The small molecule below binds the protein below.
Small molecule (SMILES): CC(=O)N[C@@H]1[C@@H](O)[C@H](O)[C@@H](CO)O[C@H]1O

Binding-site contacts:
Ligand atom C8 contacts residue GLN100 of chain 1.I at 3.7 Å.
Ligand atom C8 contacts residue SER120 of chain 1.I at 3.6 Å.
Ligand atom C4 contacts residue ASN122 of chain 1.I at 4.2 Å.
Ligand atom O7 contacts residue GLN100 of chain 1.I at 3.6 Å.
Ligand atom C3 contacts residue ASN122 of chain 1.I at 3.8 Å.
Ligand atom C8 contacts residue PHE121 of chain 1.I at 3.6 Å (hydrophobic).
Ligand atom N2 contacts residue ASN122 of chain 1.I at 3.0 Å (h-bond).
Ligand atom O5 contacts residue ASN122 of chain 1.I at 2.4 Å (h-bond).
Ligand atom C8 contacts residue ASN122 of chain 1.I at 4.4 Å.
Ligand atom C7 contacts residue GLN100 of chain 1.I at 4.1 Å.
Ligand atom C8 contacts residue LYS133 of chain 1.I at 4.1 Å.
Ligand atom C7 contacts residue ASN122 of chain 1.I at 4.0 Å.
Ligand atom C1 contacts residue ASN122 of chain 1.I at 1.4 Å.
Ligand atom C2 contacts residue ASN122 of chain 1.I at 2.5 Å.
Ligand atom C5 contacts residue ASN122 of chain 1.I at 3.7 Å.

Sequence of chain 1.I:
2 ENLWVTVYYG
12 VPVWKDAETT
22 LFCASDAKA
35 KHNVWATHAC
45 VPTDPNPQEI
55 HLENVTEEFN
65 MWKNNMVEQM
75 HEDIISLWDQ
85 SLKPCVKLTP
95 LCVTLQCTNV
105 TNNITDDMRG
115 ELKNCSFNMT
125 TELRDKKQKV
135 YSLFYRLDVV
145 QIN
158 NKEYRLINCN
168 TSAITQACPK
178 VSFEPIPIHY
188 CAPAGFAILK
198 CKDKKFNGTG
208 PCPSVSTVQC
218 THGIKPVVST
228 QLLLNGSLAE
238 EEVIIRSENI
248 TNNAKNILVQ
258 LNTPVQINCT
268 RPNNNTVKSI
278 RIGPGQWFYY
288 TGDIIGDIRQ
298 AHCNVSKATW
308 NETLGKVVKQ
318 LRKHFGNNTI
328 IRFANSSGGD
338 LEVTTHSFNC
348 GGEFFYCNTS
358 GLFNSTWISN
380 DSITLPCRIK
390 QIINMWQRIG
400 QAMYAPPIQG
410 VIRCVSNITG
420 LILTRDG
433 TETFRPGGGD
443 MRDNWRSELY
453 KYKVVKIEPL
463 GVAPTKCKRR